A protein and the small-molecule ligand that binds it are described below.
Small molecule (SMILES): CC(=O)N[C@@H]1[C@@H](O)[C@H](O)[C@@H](CO)O[C@H]1O

Sequence of chain 2.B:
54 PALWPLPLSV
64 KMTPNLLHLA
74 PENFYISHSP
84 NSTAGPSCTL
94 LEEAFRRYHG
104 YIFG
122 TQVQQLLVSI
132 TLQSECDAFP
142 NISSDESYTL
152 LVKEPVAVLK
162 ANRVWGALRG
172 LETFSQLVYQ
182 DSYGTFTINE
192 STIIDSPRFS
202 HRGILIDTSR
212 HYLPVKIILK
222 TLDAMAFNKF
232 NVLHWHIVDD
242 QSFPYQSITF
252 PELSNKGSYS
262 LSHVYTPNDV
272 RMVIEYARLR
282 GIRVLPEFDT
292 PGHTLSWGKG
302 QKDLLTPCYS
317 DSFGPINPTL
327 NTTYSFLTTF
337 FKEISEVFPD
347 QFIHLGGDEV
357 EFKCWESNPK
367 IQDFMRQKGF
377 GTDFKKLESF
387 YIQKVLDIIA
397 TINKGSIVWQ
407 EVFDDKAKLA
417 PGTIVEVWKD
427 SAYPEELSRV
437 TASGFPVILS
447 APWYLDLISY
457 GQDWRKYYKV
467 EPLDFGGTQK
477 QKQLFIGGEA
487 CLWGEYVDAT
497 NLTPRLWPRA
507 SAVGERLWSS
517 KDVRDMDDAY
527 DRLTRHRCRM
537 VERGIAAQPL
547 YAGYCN

Binding-site contacts:
Ligand atom C5 contacts residue GLU136 of chain 2.B at 4.2 Å.
Ligand atom C7 contacts residue ASN142 of chain 2.B at 3.5 Å.
Ligand atom O3 contacts residue ASN142 of chain 2.B at 4.4 Å.
Ligand atom O5 contacts residue ASN142 of chain 2.B at 2.4 Å (h-bond).
Ligand atom C4 contacts residue ASN142 of chain 2.B at 4.3 Å.
Ligand atom C1 contacts residue ASN142 of chain 2.B at 1.5 Å.
Ligand atom C5 contacts residue ASN142 of chain 2.B at 3.8 Å.
Ligand atom C6 contacts residue GLU136 of chain 2.B at 3.2 Å.
Ligand atom O7 contacts residue ASN142 of chain 2.B at 3.5 Å (h-bond).
Ligand atom C3 contacts residue ASN142 of chain 2.B at 3.7 Å.
Ligand atom N2 contacts residue ASN142 of chain 2.B at 3.0 Å (h-bond).
Ligand atom O6 contacts residue GLU136 of chain 2.B at 4.0 Å.
Ligand atom O7 contacts residue GLN347 of chain 2.B at 4.2 Å.
Ligand atom C2 contacts residue ASN142 of chain 2.B at 2.3 Å.